Binding-site contacts:
Ligand atom C2 contacts residue ASN259 of chain 58.F at 2.4 Å.
Ligand atom O7 contacts residue LYS181 of chain 58.E at 3.9 Å.
Ligand atom O5 contacts residue THR116 of chain 58.E at 4.0 Å.
Ligand atom N2 contacts residue ASN259 of chain 58.F at 2.9 Å (h-bond).
Ligand atom O6 contacts residue THR116 of chain 58.E at 3.5 Å.
Ligand atom C7 contacts residue ASN259 of chain 58.F at 3.1 Å.
Ligand atom C3 contacts residue ASN259 of chain 58.F at 3.8 Å.
Ligand atom O6 contacts residue LYS115 of chain 58.E at 4.4 Å.
Ligand atom O5 contacts residue ASN259 of chain 58.F at 2.4 Å (h-bond).
Ligand atom C8 contacts residue LYS181 of chain 58.E at 4.1 Å.
Ligand atom O7 contacts residue ASN259 of chain 58.F at 2.9 Å (h-bond).
Ligand atom C4 contacts residue ASN259 of chain 58.F at 4.2 Å.
Ligand atom C1 contacts residue ASN259 of chain 58.F at 1.4 Å.
Ligand atom C5 contacts residue ASN259 of chain 58.F at 3.7 Å.
Ligand atom C8 contacts residue ASN259 of chain 58.F at 4.4 Å.

Sequence of chain 58.F:
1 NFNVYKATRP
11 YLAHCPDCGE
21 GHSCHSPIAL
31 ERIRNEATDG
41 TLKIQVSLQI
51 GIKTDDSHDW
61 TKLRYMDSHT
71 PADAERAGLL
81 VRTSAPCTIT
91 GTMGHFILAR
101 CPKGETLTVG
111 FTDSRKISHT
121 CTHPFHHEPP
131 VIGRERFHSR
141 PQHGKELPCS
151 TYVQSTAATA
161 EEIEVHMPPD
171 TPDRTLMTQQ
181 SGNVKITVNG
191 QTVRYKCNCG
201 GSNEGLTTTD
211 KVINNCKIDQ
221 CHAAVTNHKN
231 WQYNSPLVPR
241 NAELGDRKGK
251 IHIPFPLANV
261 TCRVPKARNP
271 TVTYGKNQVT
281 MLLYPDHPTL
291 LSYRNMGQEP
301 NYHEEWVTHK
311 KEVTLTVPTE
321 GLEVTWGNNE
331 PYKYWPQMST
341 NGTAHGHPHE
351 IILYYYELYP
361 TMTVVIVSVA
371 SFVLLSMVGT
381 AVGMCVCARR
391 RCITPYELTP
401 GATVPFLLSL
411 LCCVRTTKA

Sequence of chain 58.E:
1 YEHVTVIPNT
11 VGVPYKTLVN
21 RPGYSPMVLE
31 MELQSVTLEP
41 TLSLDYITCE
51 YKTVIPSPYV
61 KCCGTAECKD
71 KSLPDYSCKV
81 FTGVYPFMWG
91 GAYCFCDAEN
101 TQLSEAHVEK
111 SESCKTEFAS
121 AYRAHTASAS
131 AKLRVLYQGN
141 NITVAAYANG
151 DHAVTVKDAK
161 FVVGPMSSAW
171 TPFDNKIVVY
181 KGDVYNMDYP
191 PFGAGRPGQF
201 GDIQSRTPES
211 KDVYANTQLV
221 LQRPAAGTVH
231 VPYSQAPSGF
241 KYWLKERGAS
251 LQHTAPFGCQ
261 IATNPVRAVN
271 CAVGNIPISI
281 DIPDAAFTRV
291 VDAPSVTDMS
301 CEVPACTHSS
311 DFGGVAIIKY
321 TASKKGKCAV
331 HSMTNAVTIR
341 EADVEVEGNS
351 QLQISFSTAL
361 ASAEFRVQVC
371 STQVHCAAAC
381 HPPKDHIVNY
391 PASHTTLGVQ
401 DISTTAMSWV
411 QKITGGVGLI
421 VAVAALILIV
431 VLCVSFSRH

A small-molecule ligand and the protein it binds are described below.
Small molecule (SMILES): CC(=O)N[C@@H]1[C@@H](O)[C@H](O)[C@@H](CO)O[C@H]1O